A small-molecule ligand and the protein it binds are described below.
Small molecule (SMILES): CCOC(=O)c1ccccc1S(=O)(=O)NC(=O)Nc1nc(I)cc(OC)n1

Sequence of chain 3.A:
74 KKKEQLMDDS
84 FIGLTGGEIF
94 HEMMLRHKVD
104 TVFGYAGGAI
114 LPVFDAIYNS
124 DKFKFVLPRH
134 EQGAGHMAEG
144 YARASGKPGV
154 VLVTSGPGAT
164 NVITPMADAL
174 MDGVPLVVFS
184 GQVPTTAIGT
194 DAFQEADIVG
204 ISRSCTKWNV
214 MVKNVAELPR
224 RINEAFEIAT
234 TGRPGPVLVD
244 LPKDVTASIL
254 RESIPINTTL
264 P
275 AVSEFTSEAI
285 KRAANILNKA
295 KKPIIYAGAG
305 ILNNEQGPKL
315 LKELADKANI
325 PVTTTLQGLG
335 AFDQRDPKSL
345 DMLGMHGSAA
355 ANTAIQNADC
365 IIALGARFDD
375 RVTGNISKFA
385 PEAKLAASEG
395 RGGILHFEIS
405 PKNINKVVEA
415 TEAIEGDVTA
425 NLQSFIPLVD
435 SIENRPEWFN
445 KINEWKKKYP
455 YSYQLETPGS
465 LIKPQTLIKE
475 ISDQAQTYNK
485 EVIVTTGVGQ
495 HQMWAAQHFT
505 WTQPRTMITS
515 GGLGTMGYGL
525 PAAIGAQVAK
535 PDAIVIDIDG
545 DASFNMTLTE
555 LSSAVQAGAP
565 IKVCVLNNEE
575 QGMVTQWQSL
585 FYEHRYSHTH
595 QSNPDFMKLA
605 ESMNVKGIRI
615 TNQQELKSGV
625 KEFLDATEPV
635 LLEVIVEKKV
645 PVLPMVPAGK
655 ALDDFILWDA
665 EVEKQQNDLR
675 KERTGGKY

Binding-site contacts:
Ligand atom C18 contacts residue ASP374 of chain 3.A at 3.7 Å.
Ligand atom C14 contacts residue GLN197 of chain 2.A at 3.4 Å.
Ligand atom O15 contacts residue PRO187 of chain 2.A at 3.5 Å.
Ligand atom I01 contacts residue GLY111 of chain 2.A at 3.8 Å.
Ligand atom O21 contacts residue PRO187 of chain 2.A at 3.5 Å.
Ligand atom C10 contacts residue ARG375 of chain 3.A at 3.8 Å.
Ligand atom N03 contacts residue TRP581 of chain 3.A at 3.5 Å.
Ligand atom C06 contacts residue TRP581 of chain 3.A at 3.7 Å (hydrophobic).
Ligand atom S08 contacts residue LYS246 of chain 2.A at 3.7 Å.
Ligand atom C16 contacts residue VAL186 of chain 2.A at 3.8 Å (hydrophobic).
Ligand atom N23 contacts residue TRP581 of chain 3.A at 3.3 Å.
Ligand atom C13 contacts residue ALA112 of chain 2.A at 3.4 Å (hydrophobic).
Ligand atom C24 contacts residue TRP581 of chain 3.A at 3.6 Å (hydrophobic).
Ligand atom O25 contacts residue MET349 of chain 3.A at 3.3 Å (h-bond).
Ligand atom O25 contacts residue ARG375 of chain 3.A at 3.0 Å (salt-bridge).
Ligand atom C09 contacts residue PRO187 of chain 2.A at 3.7 Å (hydrophobic).
Ligand atom O20 contacts residue ALA652 of chain 3.A at 3.4 Å.
Ligand atom C16 contacts residue PHE196 of chain 2.A at 3.7 Å (hydrophobic).
Ligand atom N03 contacts residue GLY111 of chain 2.A at 3.6 Å.
Ligand atom N07 contacts residue LYS246 of chain 2.A at 2.9 Å (salt-bridge).
Ligand atom C27 contacts residue TRP581 of chain 3.A at 3.5 Å (hydrophobic).
Ligand atom C16 contacts residue ARG375 of chain 3.A at 3.7 Å.
Ligand atom C18 contacts residue ARG375 of chain 3.A at 3.5 Å.
Ligand atom C24 contacts residue ARG375 of chain 3.A at 3.4 Å.
Ligand atom C13 contacts residue GLY111 of chain 2.A at 3.7 Å.
Ligand atom C14 contacts residue PHE196 of chain 2.A at 3.6 Å (hydrophobic).
Ligand atom C04 contacts residue TRP581 of chain 3.A at 3.3 Å (hydrophobic).
Ligand atom C09 contacts residue ARG375 of chain 3.A at 3.7 Å.
Ligand atom N23 contacts residue ARG375 of chain 3.A at 3.0 Å (salt-bridge).
Ligand atom C17 contacts residue ARG375 of chain 3.A at 3.6 Å.
Ligand atom C19 contacts residue ARG375 of chain 3.A at 3.6 Å.
Ligand atom C26 contacts residue FAD1 of chain 3.E at 3.4 Å.
Ligand atom C02 contacts residue TRP581 of chain 3.A at 3.5 Å (hydrophobic).
Ligand atom O22 contacts residue ARG375 of chain 3.A at 3.0 Å (salt-bridge).
Ligand atom C27 contacts residue CO21 of chain 3.G at 3.7 Å.
Ligand atom I01 contacts residue TRP581 of chain 3.A at 3.7 Å.
Ligand atom N05 contacts residue TRP581 of chain 3.A at 3.3 Å.
Ligand atom C10 contacts residue PRO187 of chain 2.A at 3.6 Å (hydrophobic).
Ligand atom C17 contacts residue ASP374 of chain 3.A at 3.3 Å.
Ligand atom O21 contacts residue LYS246 of chain 2.A at 3.3 Å (salt-bridge).

Sequence of chain 2.A:
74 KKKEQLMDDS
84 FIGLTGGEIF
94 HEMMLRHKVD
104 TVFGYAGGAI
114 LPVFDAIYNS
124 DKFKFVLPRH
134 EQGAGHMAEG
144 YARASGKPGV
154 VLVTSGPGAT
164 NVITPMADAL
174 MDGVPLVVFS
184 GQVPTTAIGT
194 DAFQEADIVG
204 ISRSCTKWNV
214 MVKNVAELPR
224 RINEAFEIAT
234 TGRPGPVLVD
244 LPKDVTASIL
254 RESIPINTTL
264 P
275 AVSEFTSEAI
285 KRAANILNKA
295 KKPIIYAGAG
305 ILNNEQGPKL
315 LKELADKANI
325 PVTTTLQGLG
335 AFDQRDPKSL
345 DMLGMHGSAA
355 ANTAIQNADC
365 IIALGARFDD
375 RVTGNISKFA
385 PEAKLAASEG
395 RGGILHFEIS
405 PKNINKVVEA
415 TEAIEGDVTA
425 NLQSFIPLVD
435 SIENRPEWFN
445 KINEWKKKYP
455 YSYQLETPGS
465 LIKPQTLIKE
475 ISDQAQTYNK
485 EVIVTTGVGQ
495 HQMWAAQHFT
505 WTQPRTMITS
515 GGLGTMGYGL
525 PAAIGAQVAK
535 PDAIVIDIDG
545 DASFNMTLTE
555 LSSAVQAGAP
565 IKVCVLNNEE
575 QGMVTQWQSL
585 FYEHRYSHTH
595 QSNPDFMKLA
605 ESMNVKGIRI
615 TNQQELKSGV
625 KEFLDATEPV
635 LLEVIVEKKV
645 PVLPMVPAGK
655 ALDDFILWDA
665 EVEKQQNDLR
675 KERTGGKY